This protein binds this small molecule.
Small molecule (SMILES): Cc1cn([C@H]2C[C@H](O)[C@@H](CO[P](=O)(O)O[P](=O)(O)Oc3ccccc3)O2)c(=O)[nH]c1=O

Sequence of chain 1.A:
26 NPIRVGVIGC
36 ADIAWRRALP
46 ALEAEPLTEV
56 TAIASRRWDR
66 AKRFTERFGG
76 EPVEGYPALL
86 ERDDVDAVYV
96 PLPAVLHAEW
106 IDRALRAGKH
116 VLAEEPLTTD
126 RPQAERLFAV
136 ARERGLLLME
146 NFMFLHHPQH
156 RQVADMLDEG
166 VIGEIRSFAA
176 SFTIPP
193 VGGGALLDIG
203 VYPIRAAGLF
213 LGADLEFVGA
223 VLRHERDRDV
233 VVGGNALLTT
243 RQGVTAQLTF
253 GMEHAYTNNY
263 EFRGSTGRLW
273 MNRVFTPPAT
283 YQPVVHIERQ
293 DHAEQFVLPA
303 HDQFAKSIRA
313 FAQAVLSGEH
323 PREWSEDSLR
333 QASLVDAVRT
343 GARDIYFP

Binding-site contacts:
Ligand atom CD2 contacts residue NAP1 of chain 1.B at 3.7 Å.
Ligand atom O4' contacts residue TYR258 of chain 1.A at 3.3 Å.
Ligand atom C5M contacts residue ARG275 of chain 1.A at 3.6 Å.
Ligand atom PA contacts residue TYR258 of chain 1.A at 3.7 Å.
Ligand atom O2A contacts residue THR278 of chain 1.A at 2.6 Å (h-bond).
Ligand atom CE1 contacts residue NAP1 of chain 1.B at 2.8 Å.
Ligand atom PB contacts residue ARG42 of chain 1.A at 3.9 Å.
Ligand atom CD1 contacts residue NAP1 of chain 1.B at 3.1 Å.
Ligand atom O2A contacts residue PHE177 of chain 1.A at 3.5 Å.
Ligand atom N1 contacts residue TYR258 of chain 1.A at 3.3 Å.
Ligand atom PB contacts residue THR278 of chain 1.A at 3.9 Å.
Ligand atom C1' contacts residue TYR258 of chain 1.A at 3.9 Å (hydrophobic).
Ligand atom O2 contacts residue PRO180 of chain 1.A at 3.2 Å.
Ligand atom O2A contacts residue TYR258 of chain 1.A at 2.5 Å (h-bond).
Ligand atom O4' contacts residue ILE179 of chain 1.A at 3.8 Å.
Ligand atom O5' contacts residue TYR258 of chain 1.A at 3.9 Å.
Ligand atom CZ contacts residue NAP1 of chain 1.B at 3.1 Å.
Ligand atom CG contacts residue NAP1 of chain 1.B at 3.6 Å.
Ligand atom C4' contacts residue ILE179 of chain 1.A at 3.9 Å (hydrophobic).
Ligand atom CE2 contacts residue NAP1 of chain 1.B at 3.4 Å.
Ligand atom CE2 contacts residue PHE177 of chain 1.A at 3.2 Å (hydrophobic).
Ligand atom O2A contacts residue ASN260 of chain 1.A at 3.8 Å.
Ligand atom C6 contacts residue TYR258 of chain 1.A at 3.3 Å (hydrophobic).
Ligand atom C4 contacts residue TYR258 of chain 1.A at 3.6 Å (hydrophobic).
Ligand atom PA contacts residue THR278 of chain 1.A at 3.6 Å.
Ligand atom C5 contacts residue TYR258 of chain 1.A at 3.6 Å (hydrophobic).
Ligand atom O1B contacts residue ARG42 of chain 1.A at 2.9 Å (salt-bridge).
Ligand atom CE2 contacts residue TYR204 of chain 1.A at 3.5 Å (hydrophobic).
Ligand atom O1A contacts residue ARG42 of chain 1.A at 3.8 Å.
Ligand atom O1B contacts residue THR278 of chain 1.A at 3.4 Å.
Ligand atom O3A contacts residue THR278 of chain 1.A at 3.2 Å.
Ligand atom N3 contacts residue TYR258 of chain 1.A at 3.4 Å.
Ligand atom PB contacts residue ARG41 of chain 1.A at 3.9 Å.
Ligand atom O4 contacts residue TYR258 of chain 1.A at 3.8 Å.
Ligand atom O2B contacts residue ARG41 of chain 1.A at 2.8 Å (salt-bridge).
Ligand atom C2 contacts residue TYR258 of chain 1.A at 3.3 Å (hydrophobic).
Ligand atom CD2 contacts residue TYR204 of chain 1.A at 3.4 Å (hydrophobic).
Ligand atom CD2 contacts residue PHE177 of chain 1.A at 3.7 Å (hydrophobic).
Ligand atom O2 contacts residue TYR258 of chain 1.A at 3.7 Å.
Ligand atom C5M contacts residue TYR258 of chain 1.A at 3.8 Å (hydrophobic).